Binding-site contacts:
Ligand atom O19 contacts residue LEU641 of chain 1.B at 3.7 Å.
Ligand atom N15 contacts residue GLU696 of chain 1.B at 3.6 Å.
Ligand atom N14 contacts residue GLY644 of chain 1.B at 4.0 Å.
Ligand atom C03 contacts residue TYR441 of chain 1.B at 3.7 Å (hydrophobic).
Ligand atom NP3 contacts residue TYR441 of chain 1.B at 3.5 Å.
Ligand atom C02 contacts residue SER645 of chain 1.B at 4.1 Å.
Ligand atom N14 contacts residue SER645 of chain 1.B at 3.9 Å.
Ligand atom O19 contacts residue THR677 of chain 1.B at 3.3 Å.
Ligand atom N14 contacts residue GLU696 of chain 1.B at 3.9 Å.
Ligand atom NP3 contacts residue PRO469 of chain 1.B at 3.1 Å (h-bond).
Ligand atom O16 contacts residue ARG476 of chain 1.B at 4.1 Å.
Ligand atom O18 contacts residue THR646 of chain 1.B at 2.9 Å (h-bond).
Ligand atom O16 contacts residue LEU470 of chain 1.B at 3.4 Å.
Ligand atom C01 contacts residue ARG476 of chain 1.B at 3.5 Å.
Ligand atom O17 contacts residue ARG476 of chain 1.B at 2.3 Å (salt-bridge).
Ligand atom O19 contacts residue MET699 of chain 1.B at 3.9 Å.
Ligand atom C01 contacts residue LEU470 of chain 1.B at 3.6 Å (hydrophobic).
Ligand atom O16 contacts residue TYR441 of chain 1.B at 3.4 Å.
Ligand atom C03 contacts residue GLY644 of chain 1.B at 3.7 Å.
Ligand atom O20 contacts residue TYR441 of chain 1.B at 3.3 Å.
Ligand atom C05 contacts residue TYR441 of chain 1.B at 3.5 Å (hydrophobic).
Ligand atom C05 contacts residue LEU641 of chain 1.B at 3.8 Å (hydrophobic).
Ligand atom C03 contacts residue SER645 of chain 1.B at 3.4 Å.
Ligand atom C04 contacts residue GLY644 of chain 1.B at 3.8 Å.
Ligand atom O17 contacts residue THR471 of chain 1.B at 2.8 Å (h-bond).
Ligand atom O17 contacts residue LEU470 of chain 1.B at 3.3 Å.
Ligand atom C01 contacts residue TYR441 of chain 1.B at 4.0 Å (hydrophobic).
Ligand atom O18 contacts residue GLU696 of chain 1.B at 4.0 Å.
Ligand atom C05 contacts residue GLU696 of chain 1.B at 3.9 Å.
Ligand atom O19 contacts residue TYR441 of chain 1.B at 3.2 Å.
Ligand atom C01 contacts residue THR471 of chain 1.B at 3.3 Å.
Ligand atom C02 contacts residue THR471 of chain 1.B at 3.5 Å.
Ligand atom O16 contacts residue MET454 of chain 1.B at 4.0 Å.
Ligand atom N15 contacts residue LEU641 of chain 1.B at 3.7 Å.
Ligand atom N14 contacts residue TYR441 of chain 1.B at 3.8 Å.
Ligand atom O18 contacts residue GLY644 of chain 1.B at 3.1 Å.
Ligand atom O18 contacts residue SER645 of chain 1.B at 2.6 Å (h-bond).
Ligand atom C04 contacts residue SER645 of chain 1.B at 3.6 Å.
Ligand atom C04 contacts residue GLU696 of chain 1.B at 3.6 Å.
Ligand atom C02 contacts residue PRO469 of chain 1.B at 4.1 Å (hydrophobic).

Sequence of chain 1.B:
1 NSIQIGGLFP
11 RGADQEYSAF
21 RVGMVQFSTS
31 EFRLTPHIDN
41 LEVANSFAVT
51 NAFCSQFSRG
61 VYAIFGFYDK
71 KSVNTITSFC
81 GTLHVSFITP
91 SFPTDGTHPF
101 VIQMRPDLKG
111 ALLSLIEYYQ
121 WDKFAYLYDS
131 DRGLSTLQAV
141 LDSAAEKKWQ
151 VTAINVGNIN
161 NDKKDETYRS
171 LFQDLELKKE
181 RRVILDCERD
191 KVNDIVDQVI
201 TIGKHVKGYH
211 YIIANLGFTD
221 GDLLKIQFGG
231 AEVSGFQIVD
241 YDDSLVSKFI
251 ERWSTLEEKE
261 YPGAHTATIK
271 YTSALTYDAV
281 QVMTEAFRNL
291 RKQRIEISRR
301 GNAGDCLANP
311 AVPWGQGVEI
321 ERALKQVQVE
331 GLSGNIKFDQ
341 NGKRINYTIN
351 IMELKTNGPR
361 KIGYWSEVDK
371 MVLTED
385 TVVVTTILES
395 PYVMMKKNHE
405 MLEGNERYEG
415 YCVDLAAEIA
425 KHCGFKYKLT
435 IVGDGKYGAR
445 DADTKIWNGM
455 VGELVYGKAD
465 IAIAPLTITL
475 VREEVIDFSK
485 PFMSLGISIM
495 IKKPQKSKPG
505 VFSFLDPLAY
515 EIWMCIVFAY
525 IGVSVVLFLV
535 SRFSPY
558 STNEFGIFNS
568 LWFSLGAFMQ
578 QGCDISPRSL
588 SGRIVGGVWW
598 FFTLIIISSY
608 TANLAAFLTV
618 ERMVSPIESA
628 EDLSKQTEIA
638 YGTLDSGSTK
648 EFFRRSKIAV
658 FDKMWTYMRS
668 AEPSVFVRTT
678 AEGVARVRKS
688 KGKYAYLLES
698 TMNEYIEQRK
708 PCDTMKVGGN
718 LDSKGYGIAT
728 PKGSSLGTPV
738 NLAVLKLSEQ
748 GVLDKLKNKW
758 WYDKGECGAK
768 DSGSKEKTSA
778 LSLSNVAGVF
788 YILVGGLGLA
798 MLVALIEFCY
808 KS

This small molecule binds to this protein.
Small molecule (SMILES): N[C@@H](Cn1oc(=O)[nH]c1=O)C(=O)O